Binding-site contacts:
Ligand atom C4 contacts residue ASN1062 of chain 1.B at 4.2 Å.
Ligand atom O5 contacts residue GLN883 of chain 1.C at 4.4 Å.
Ligand atom C1 contacts residue ASN1062 of chain 1.B at 1.4 Å.
Ligand atom C2 contacts residue ASN1062 of chain 1.B at 2.5 Å.
Ligand atom C6 contacts residue GLU1060 of chain 1.B at 3.5 Å.
Ligand atom O3 contacts residue ALA694 of chain 1.B at 3.8 Å.
Ligand atom C5 contacts residue ASN1062 of chain 1.B at 3.7 Å.
Ligand atom O5 contacts residue ASN1062 of chain 1.B at 2.4 Å (h-bond).
Ligand atom C8 contacts residue ASN1062 of chain 1.B at 4.2 Å.
Ligand atom C6 contacts residue ASN1062 of chain 1.B at 4.4 Å.
Ligand atom O7 contacts residue GLN883 of chain 1.C at 4.5 Å.
Ligand atom O6 contacts residue GLU1060 of chain 1.B at 3.0 Å (salt-bridge).
Ligand atom C7 contacts residue ASN1062 of chain 1.B at 3.1 Å.
Ligand atom C3 contacts residue ASN1062 of chain 1.B at 3.8 Å.
Ligand atom O7 contacts residue ASN1062 of chain 1.B at 2.9 Å (h-bond).
Ligand atom N2 contacts residue ASN1062 of chain 1.B at 2.9 Å (h-bond).

Sequence of chain 1.C:
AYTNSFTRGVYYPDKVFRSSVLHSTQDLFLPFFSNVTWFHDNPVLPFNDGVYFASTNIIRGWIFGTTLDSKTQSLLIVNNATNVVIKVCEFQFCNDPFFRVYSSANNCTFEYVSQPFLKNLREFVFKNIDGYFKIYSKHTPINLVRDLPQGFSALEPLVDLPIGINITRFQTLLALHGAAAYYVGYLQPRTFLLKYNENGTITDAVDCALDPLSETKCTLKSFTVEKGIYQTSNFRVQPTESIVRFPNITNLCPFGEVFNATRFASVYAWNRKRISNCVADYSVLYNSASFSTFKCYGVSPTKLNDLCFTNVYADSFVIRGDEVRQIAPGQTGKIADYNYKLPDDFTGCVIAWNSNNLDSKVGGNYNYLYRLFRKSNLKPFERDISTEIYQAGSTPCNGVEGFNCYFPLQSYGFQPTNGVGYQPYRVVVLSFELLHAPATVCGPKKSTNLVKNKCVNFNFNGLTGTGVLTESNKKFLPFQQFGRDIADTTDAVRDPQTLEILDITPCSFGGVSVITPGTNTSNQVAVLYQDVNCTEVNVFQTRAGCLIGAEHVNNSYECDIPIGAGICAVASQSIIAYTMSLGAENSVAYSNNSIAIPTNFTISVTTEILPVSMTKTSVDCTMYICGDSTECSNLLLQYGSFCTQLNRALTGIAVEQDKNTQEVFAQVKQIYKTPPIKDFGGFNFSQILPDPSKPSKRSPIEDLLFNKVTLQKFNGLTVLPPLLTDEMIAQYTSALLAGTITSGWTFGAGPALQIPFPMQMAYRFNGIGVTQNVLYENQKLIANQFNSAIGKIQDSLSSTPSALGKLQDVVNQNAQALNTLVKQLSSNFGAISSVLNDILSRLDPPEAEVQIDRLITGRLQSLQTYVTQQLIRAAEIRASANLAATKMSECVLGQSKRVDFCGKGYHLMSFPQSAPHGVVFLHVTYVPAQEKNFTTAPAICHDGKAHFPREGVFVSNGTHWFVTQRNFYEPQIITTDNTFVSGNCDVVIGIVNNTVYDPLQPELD

Sequence of chain 1.B:
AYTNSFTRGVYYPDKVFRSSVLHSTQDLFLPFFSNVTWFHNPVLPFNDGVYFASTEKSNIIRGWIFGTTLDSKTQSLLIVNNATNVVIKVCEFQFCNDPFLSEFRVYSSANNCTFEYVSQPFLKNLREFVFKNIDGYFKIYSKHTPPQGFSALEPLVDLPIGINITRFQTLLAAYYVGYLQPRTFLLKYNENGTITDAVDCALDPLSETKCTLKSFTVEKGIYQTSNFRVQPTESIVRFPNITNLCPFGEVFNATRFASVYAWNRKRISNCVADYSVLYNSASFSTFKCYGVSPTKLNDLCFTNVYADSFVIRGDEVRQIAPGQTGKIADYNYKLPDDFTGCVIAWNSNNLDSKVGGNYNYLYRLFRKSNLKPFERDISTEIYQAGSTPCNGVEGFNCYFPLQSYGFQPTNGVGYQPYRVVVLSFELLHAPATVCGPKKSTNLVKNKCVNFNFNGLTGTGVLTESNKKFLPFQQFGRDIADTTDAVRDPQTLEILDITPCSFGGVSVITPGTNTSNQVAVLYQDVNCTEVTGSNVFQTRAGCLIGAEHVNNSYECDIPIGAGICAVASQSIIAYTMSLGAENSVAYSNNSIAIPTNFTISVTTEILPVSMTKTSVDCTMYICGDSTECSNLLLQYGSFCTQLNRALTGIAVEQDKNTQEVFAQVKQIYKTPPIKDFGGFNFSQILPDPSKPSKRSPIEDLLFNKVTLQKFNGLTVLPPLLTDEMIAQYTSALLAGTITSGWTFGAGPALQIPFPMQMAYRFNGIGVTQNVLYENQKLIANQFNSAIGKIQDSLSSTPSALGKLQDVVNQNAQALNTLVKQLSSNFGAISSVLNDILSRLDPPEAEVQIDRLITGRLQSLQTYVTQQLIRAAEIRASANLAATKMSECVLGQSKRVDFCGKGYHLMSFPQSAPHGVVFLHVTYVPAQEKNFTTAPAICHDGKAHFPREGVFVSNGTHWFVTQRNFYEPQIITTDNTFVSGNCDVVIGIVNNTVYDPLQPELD

The protein below binds the small molecule below.
Small molecule (SMILES): CC(=O)N[C@@H]1[C@@H](O)[C@H](O)[C@@H](CO)O[C@H]1O